Binding-site contacts:
Ligand atom O2 contacts residue ASN249 of chain 1.A at 3.1 Å (h-bond).
Ligand atom C6 contacts residue ILE285 of chain 1.A at 3.6 Å (hydrophobic).
Ligand atom O4 contacts residue ARG247 of chain 1.A at 3.2 Å (salt-bridge).
Ligand atom O6 contacts residue LYS308 of chain 1.A at 2.8 Å (salt-bridge).
Ligand atom O6 contacts residue GLN375 of chain 1.A at 3.2 Å.
Ligand atom C2 contacts residue ASN120 of chain 3.A at 2.6 Å.
Ligand atom C6 contacts residue GLN311 of chain 1.A at 3.5 Å.
Ligand atom O5 contacts residue GLY312 of chain 1.A at 3.6 Å.
Ligand atom O3 contacts residue ASN249 of chain 1.A at 2.6 Å (h-bond).
Ligand atom C6 contacts residue THR310 of chain 1.A at 3.5 Å.
Ligand atom O2 contacts residue LEU296 of chain 1.A at 3.5 Å.
Ligand atom O5 contacts residue ARG283 of chain 1.A at 3.6 Å (salt-bridge).
Ligand atom C6 contacts residue LYS308 of chain 1.A at 3.6 Å.
Ligand atom O3 contacts residue GLN311 of chain 1.A at 3.3 Å.
Ligand atom O5 contacts residue ASN120 of chain 3.A at 2.3 Å (h-bond).
Ligand atom O3 contacts residue GLU294 of chain 1.A at 2.6 Å (salt-bridge).
Ligand atom C4 contacts residue GLU294 of chain 1.A at 3.5 Å.
Ligand atom O5 contacts residue ASP250 of chain 1.A at 3.5 Å (salt-bridge).
Ligand atom O4 contacts residue ARG283 of chain 1.A at 3.6 Å (salt-bridge).
Ligand atom C6 contacts residue LEU373 of chain 1.A at 3.2 Å (hydrophobic).
Ligand atom O3 contacts residue LEU296 of chain 1.A at 3.4 Å.
Ligand atom C1 contacts residue ASN120 of chain 3.A at 1.7 Å.
Ligand atom O3 contacts residue ARG283 of chain 1.A at 3.2 Å (salt-bridge).
Ligand atom O3 contacts residue GLY312 of chain 1.A at 2.9 Å (h-bond).
Ligand atom O5 contacts residue GLY374 of chain 1.A at 3.3 Å.
Ligand atom O6 contacts residue ASP250 of chain 1.A at 2.6 Å (salt-bridge).
Ligand atom C6 contacts residue PRO309 of chain 1.A at 3.6 Å (hydrophobic).
Ligand atom O6 contacts residue ILE285 of chain 1.A at 2.8 Å (h-bond).
Ligand atom C6 contacts residue ASP250 of chain 1.A at 3.5 Å.
Ligand atom O4 contacts residue GLU294 of chain 1.A at 2.7 Å (salt-bridge).
Ligand atom O6 contacts residue THR310 of chain 1.A at 3.6 Å (h-bond).
Ligand atom O2 contacts residue GLY312 of chain 1.A at 3.2 Å.
Ligand atom N2 contacts residue ASN120 of chain 3.A at 3.1 Å (h-bond).
Ligand atom O3 contacts residue ASP250 of chain 1.A at 3.0 Å (salt-bridge).
Ligand atom O4 contacts residue ILE287 of chain 1.A at 3.4 Å.
Ligand atom C5 contacts residue GLN375 of chain 1.A at 3.6 Å.
Ligand atom O5 contacts residue GLN375 of chain 1.A at 3.4 Å (h-bond).
Ligand atom O4 contacts residue GLY312 of chain 1.A at 3.6 Å.
Ligand atom C3 contacts residue GLY312 of chain 1.A at 3.2 Å.
Ligand atom C3 contacts residue GLU294 of chain 1.A at 3.2 Å.

Sequence of chain 3.A:
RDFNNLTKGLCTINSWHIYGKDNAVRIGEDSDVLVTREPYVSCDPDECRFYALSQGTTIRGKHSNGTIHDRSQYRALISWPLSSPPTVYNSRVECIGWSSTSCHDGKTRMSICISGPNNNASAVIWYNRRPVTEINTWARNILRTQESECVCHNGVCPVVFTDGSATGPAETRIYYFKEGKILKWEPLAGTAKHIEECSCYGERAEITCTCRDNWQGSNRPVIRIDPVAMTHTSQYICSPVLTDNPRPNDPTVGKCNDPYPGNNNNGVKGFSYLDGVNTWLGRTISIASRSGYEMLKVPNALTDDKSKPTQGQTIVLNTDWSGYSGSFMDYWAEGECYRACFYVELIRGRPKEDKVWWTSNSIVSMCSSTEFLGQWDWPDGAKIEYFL

A small-molecule ligand and the protein it binds are described below.
Small molecule (SMILES): CC(=O)N[C@H]1[C@H](O[C@H]2[C@H](O)[C@@H](NC(C)=O)CO[C@@H]2CO)O[C@H](CO)[C@@H](O[C@@H]2O[C@H](CO[C@H]3O[C@H](CO[C@H]4O[C@H](CO)[C@@H](O)[C@H](O)[C@@H]4O)[C@@H](O)[C@H](O[C@H]4O[C@H](CO)[C@@H](O)[C@H](O)[C@@H]4O)[C@@H]3O)[C@@H](O)[C@H](O[C@H]3O[C@H](CO)[C@@H](O)[C@H](O)[C@@H]3O[C@H]3O[C@H](CO)[C@@H](O)[C@H](O)[C@@H]3O[C@H]3O[C@H](CO)[C@@H](O)[C@H](O)[C@@H]3O)[C@@H]2O)[C@@H]1O

Sequence of chain 1.A:
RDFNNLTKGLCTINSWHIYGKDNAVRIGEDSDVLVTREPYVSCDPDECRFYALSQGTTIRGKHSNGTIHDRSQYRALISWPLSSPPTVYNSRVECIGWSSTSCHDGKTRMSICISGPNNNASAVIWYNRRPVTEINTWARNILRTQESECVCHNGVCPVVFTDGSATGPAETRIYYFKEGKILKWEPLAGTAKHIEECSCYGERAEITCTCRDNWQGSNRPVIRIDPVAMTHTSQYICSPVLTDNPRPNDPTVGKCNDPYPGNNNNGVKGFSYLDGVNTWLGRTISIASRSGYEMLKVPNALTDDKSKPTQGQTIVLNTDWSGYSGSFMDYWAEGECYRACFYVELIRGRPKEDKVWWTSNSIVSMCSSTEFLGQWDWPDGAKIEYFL